The small molecule below binds the protein below.
Small molecule (SMILES): CC(=O)N[C@@H]1[C@@H](O)[C@H](O)[C@@H](CO)O[C@H]1O

Binding-site contacts:
Ligand atom C5 contacts residue ASN39 of chain 2.A at 4.0 Å.
Ligand atom O6 contacts residue GLN31 of chain 2.A at 3.7 Å.
Ligand atom C1 contacts residue ASN39 of chain 2.A at 1.6 Å.
Ligand atom C4 contacts residue ASN39 of chain 2.A at 4.4 Å.
Ligand atom O5 contacts residue GLN31 of chain 2.A at 3.9 Å.
Ligand atom O7 contacts residue ASN39 of chain 2.A at 3.3 Å (h-bond).
Ligand atom N2 contacts residue ASN39 of chain 2.A at 2.8 Å (h-bond).
Ligand atom C3 contacts residue ASN39 of chain 2.A at 3.9 Å.
Ligand atom C8 contacts residue ASN39 of chain 2.A at 4.2 Å.
Ligand atom O5 contacts residue ASN39 of chain 2.A at 2.7 Å (h-bond).
Ligand atom C7 contacts residue ASN39 of chain 2.A at 3.2 Å.
Ligand atom C2 contacts residue ASN39 of chain 2.A at 2.5 Å.
Ligand atom C8 contacts residue LYS38 of chain 2.A at 4.1 Å.

Sequence of chain 2.A:
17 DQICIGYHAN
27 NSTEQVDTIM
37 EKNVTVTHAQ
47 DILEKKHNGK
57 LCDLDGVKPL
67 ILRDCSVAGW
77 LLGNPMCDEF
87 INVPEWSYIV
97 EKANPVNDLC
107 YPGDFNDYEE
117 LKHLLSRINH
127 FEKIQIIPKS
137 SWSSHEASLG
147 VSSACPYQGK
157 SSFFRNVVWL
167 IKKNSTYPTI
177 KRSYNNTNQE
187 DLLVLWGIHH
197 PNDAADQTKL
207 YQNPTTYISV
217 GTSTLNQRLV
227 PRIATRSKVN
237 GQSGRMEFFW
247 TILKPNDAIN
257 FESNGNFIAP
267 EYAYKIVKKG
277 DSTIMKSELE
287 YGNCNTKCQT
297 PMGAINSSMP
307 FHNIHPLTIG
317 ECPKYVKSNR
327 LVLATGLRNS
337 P